Binding-site contacts:
Ligand atom C1 contacts residue TRP185 of chain 1.C at 4.3 Å (hydrophobic).
Ligand atom C1 contacts residue ASN226 of chain 1.C at 1.4 Å.
Ligand atom O4 contacts residue ASP20 of chain 1.C at 3.8 Å.
Ligand atom C5 contacts residue LEU229 of chain 1.C at 4.4 Å (hydrophobic).
Ligand atom C1 contacts residue GLY22 of chain 1.C at 4.3 Å.
Ligand atom N2 contacts residue THR225 of chain 1.C at 4.4 Å.
Ligand atom C5 contacts residue ASN226 of chain 1.C at 3.6 Å.
Ligand atom C8 contacts residue THR225 of chain 1.C at 4.0 Å.
Ligand atom C4 contacts residue ASP20 of chain 1.C at 4.3 Å.
Ligand atom C6 contacts residue SER21 of chain 1.C at 3.4 Å.
Ligand atom C3 contacts residue ASP20 of chain 1.C at 3.8 Å.
Ligand atom N2 contacts residue VAL19 of chain 1.C at 4.3 Å.
Ligand atom C6 contacts residue LEU229 of chain 1.C at 4.1 Å (hydrophobic).
Ligand atom C7 contacts residue ASN226 of chain 1.C at 4.0 Å.
Ligand atom O5 contacts residue LEU229 of chain 1.C at 4.1 Å.
Ligand atom C4 contacts residue ASN226 of chain 1.C at 4.2 Å.
Ligand atom O5 contacts residue ASN226 of chain 1.C at 2.4 Å (h-bond).
Ligand atom C6 contacts residue LYS233 of chain 1.C at 3.8 Å.
Ligand atom C5 contacts residue TRP185 of chain 1.C at 4.4 Å (hydrophobic).
Ligand atom O3 contacts residue ASP20 of chain 1.C at 3.6 Å (salt-bridge).
Ligand atom O6 contacts residue GLY22 of chain 1.C at 4.1 Å.
Ligand atom C2 contacts residue ASN226 of chain 1.C at 2.5 Å.
Ligand atom C8 contacts residue ILE244 of chain 1.C at 3.8 Å (hydrophobic).
Ligand atom O6 contacts residue LEU229 of chain 1.C at 3.9 Å.
Ligand atom C6 contacts residue GLY22 of chain 1.C at 3.8 Å.
Ligand atom C3 contacts residue ASN226 of chain 1.C at 3.8 Å.
Ligand atom O6 contacts residue ILE244 of chain 1.C at 3.7 Å.
Ligand atom O6 contacts residue SER21 of chain 1.C at 3.4 Å (h-bond).
Ligand atom O6 contacts residue LYS233 of chain 1.C at 4.3 Å.
Ligand atom N2 contacts residue ASN226 of chain 1.C at 2.9 Å (h-bond).
Ligand atom C8 contacts residue VAL19 of chain 1.C at 3.7 Å (hydrophobic).

Sequence of chain 1.C:
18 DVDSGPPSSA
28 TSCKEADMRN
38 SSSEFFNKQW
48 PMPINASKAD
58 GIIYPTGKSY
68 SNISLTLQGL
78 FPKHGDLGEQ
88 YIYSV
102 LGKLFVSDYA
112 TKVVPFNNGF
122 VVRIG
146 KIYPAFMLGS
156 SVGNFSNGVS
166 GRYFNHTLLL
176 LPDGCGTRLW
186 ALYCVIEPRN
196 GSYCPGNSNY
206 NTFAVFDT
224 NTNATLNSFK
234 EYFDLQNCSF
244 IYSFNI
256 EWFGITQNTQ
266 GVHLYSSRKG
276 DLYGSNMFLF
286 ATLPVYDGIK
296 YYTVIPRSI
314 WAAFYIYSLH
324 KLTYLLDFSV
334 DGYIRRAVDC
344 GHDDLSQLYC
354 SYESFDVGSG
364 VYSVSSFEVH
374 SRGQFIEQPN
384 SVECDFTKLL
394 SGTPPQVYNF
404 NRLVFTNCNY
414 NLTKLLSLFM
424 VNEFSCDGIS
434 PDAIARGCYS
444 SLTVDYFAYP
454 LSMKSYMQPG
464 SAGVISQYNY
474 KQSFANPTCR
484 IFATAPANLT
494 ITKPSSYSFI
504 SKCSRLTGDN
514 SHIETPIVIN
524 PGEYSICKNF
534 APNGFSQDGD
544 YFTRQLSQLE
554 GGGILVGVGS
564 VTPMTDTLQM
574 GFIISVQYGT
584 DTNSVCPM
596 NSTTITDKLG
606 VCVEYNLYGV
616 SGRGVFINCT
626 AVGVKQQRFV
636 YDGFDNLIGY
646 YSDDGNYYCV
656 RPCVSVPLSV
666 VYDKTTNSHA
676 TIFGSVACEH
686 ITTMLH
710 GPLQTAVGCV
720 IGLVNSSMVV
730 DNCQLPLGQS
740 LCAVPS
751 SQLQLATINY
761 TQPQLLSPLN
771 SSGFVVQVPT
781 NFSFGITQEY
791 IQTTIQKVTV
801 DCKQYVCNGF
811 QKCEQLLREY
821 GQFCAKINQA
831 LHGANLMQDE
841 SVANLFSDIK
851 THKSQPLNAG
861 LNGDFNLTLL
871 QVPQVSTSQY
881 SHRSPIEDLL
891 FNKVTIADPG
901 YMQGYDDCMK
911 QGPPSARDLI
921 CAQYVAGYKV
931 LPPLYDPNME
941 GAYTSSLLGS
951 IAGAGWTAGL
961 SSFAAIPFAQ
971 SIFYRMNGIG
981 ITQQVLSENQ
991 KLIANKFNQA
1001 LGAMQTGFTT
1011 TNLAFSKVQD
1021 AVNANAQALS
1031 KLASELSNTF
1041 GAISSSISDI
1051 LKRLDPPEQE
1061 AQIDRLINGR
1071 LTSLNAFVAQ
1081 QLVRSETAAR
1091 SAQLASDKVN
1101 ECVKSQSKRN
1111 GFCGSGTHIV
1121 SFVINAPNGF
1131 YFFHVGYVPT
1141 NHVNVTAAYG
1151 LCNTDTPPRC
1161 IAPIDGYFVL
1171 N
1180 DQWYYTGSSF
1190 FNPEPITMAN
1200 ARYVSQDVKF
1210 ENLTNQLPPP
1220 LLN

The small molecule below binds the protein below.
Small molecule (SMILES): CC(=O)N[C@H]1[C@H](O[C@H]2[C@H](O)[C@@H](NC(C)=O)CO[C@@H]2CO)O[C@H](CO)[C@@H](O)[C@@H]1O